Binding-site contacts:
Ligand atom C3 contacts residue ASN25 of chain 1.K at 3.8 Å.
Ligand atom C4 contacts residue ASN25 of chain 1.K at 4.2 Å.
Ligand atom C8 contacts residue LEU50 of chain 1.K at 4.1 Å (hydrophobic).
Ligand atom O3 contacts residue VAL49 of chain 1.K at 3.8 Å.
Ligand atom O7 contacts residue VAL49 of chain 1.K at 4.4 Å.
Ligand atom C7 contacts residue VAL49 of chain 1.K at 4.3 Å (hydrophobic).
Ligand atom O5 contacts residue ASN25 of chain 1.K at 2.4 Å (h-bond).
Ligand atom O7 contacts residue ASN25 of chain 1.K at 4.1 Å.
Ligand atom N2 contacts residue ASN25 of chain 1.K at 3.0 Å (h-bond).
Ligand atom C2 contacts residue ASN25 of chain 1.K at 2.5 Å.
Ligand atom C5 contacts residue ASN25 of chain 1.K at 3.7 Å.
Ligand atom C7 contacts residue GLY21 of chain 1.K at 3.8 Å.
Ligand atom C7 contacts residue ASN25 of chain 1.K at 3.7 Å.
Ligand atom C8 contacts residue VAL49 of chain 1.K at 4.4 Å (hydrophobic).
Ligand atom O7 contacts residue GLY21 of chain 1.K at 3.6 Å.
Ligand atom C8 contacts residue GLY21 of chain 1.K at 3.6 Å.
Ligand atom C8 contacts residue PHE20 of chain 1.K at 4.0 Å (hydrophobic).
Ligand atom C8 contacts residue PHE24 of chain 1.K at 3.7 Å (hydrophobic).
Ligand atom C1 contacts residue ASN25 of chain 1.K at 1.4 Å.

Sequence of chain 1.K:
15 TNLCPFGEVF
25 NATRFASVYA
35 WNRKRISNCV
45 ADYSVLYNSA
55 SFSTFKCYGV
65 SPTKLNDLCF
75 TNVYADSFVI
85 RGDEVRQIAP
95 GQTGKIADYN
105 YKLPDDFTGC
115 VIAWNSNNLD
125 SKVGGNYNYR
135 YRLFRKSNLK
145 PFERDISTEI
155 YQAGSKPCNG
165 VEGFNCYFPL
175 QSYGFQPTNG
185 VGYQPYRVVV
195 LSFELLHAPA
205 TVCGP

A small-molecule ligand and the protein it binds are described below.
Small molecule (SMILES): CC(=O)N[C@@H]1[C@@H](O)[C@H](O)[C@@H](CO)O[C@H]1O